A small-molecule ligand and the protein it binds are described below.
Small molecule (SMILES): OC[C@H]1O[C@@H](O)[C@@H](O)[C@@H](O)[C@@H]1O

Sequence of chain 19.B:
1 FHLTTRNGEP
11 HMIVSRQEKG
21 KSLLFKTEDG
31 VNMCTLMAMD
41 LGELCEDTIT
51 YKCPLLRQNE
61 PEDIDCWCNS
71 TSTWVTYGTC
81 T

Binding-site contacts:
Ligand atom C5 contacts residue NAG1 of chain 19.N at 3.8 Å.
Ligand atom O4 contacts residue BMA1 of chain 19.P at 4.0 Å.
Ligand atom C1 contacts residue NAG1 of chain 19.N at 1.7 Å.
Ligand atom O2 contacts residue NAG1 of chain 19.N at 3.4 Å (h-bond).
Ligand atom O6 contacts residue NAG1 of chain 19.N at 4.5 Å.
Ligand atom O5 contacts residue NAG1 of chain 19.N at 2.5 Å (h-bond).
Ligand atom C3 contacts residue NAG1 of chain 19.N at 4.1 Å.
Ligand atom C4 contacts residue BMA1 of chain 19.P at 3.6 Å.
Ligand atom C2 contacts residue NAG1 of chain 19.N at 2.9 Å.
Ligand atom O3 contacts residue BMA1 of chain 19.P at 1.1 Å.
Ligand atom C2 contacts residue HIS2 of chain 19.B at 4.5 Å.
Ligand atom C3 contacts residue BMA1 of chain 19.P at 2.5 Å.
Ligand atom C2 contacts residue BMA1 of chain 19.P at 3.2 Å.
Ligand atom O2 contacts residue HIS2 of chain 19.B at 3.4 Å (h-bond).
Ligand atom O2 contacts residue BMA1 of chain 19.P at 3.0 Å (h-bond).